A protein and the small-molecule ligand that binds it are described below.
Small molecule (SMILES): CC(=O)N[C@@H]1[C@@H](O)[C@H](O)[C@@H](CO)O[C@H]1O

Sequence of chain 1.A:
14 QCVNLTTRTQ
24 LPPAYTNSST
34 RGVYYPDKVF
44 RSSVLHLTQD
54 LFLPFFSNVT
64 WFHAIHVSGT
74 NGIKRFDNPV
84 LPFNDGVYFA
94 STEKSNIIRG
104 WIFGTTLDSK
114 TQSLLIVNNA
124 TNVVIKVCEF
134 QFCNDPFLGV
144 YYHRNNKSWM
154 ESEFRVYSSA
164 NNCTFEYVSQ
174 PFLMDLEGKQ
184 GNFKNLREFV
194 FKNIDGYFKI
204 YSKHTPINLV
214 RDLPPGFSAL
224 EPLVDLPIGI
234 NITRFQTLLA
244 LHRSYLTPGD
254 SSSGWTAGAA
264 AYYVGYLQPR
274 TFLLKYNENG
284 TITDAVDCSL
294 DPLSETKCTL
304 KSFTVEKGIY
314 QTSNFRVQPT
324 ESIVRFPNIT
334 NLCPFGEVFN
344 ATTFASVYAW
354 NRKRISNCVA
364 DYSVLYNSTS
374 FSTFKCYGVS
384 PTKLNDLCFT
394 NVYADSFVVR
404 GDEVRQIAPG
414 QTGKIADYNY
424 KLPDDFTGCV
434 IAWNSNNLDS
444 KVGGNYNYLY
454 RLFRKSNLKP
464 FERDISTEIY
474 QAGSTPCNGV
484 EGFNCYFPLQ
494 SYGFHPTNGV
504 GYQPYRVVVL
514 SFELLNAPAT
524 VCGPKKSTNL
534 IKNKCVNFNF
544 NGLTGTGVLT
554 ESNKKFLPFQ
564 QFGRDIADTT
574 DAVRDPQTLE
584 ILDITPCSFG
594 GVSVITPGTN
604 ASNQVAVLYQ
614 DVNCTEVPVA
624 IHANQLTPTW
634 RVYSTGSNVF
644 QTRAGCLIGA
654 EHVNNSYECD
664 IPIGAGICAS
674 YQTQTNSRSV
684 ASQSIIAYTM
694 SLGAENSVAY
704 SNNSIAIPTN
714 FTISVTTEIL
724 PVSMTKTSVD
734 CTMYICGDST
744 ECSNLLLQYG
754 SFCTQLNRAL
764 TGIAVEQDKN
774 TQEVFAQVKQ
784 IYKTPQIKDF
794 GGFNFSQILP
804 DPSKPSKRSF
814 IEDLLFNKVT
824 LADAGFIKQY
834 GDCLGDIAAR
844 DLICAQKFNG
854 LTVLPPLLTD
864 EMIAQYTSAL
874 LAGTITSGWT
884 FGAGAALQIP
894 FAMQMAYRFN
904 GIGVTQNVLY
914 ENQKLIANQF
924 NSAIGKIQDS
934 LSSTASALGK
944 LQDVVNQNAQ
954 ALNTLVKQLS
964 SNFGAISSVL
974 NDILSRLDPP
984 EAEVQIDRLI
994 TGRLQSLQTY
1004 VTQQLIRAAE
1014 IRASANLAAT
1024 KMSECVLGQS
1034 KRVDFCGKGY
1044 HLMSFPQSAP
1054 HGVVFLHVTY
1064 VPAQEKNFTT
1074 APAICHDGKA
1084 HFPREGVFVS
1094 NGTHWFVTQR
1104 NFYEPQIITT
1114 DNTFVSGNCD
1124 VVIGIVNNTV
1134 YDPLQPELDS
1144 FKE

Binding-site contacts:
Ligand atom C2 contacts residue ASN343 of chain 1.A at 2.5 Å.
Ligand atom C4 contacts residue ASN343 of chain 1.A at 4.2 Å.
Ligand atom O5 contacts residue ASN343 of chain 1.A at 2.4 Å (h-bond).
Ligand atom C8 contacts residue ASN343 of chain 1.A at 4.0 Å.
Ligand atom C3 contacts residue ASN343 of chain 1.A at 3.8 Å.
Ligand atom N2 contacts residue ASN343 of chain 1.A at 2.9 Å (h-bond).
Ligand atom C7 contacts residue ASN343 of chain 1.A at 3.3 Å.
Ligand atom O7 contacts residue SER371 of chain 1.A at 3.6 Å (h-bond).
Ligand atom C5 contacts residue ASN343 of chain 1.A at 3.7 Å.
Ligand atom C1 contacts residue ASN343 of chain 1.A at 1.4 Å.
Ligand atom C8 contacts residue SER371 of chain 1.A at 3.8 Å.
Ligand atom C7 contacts residue SER371 of chain 1.A at 4.2 Å.
Ligand atom O7 contacts residue ASN343 of chain 1.A at 3.3 Å (h-bond).